This protein binds this small molecule.
Small molecule (SMILES): CC(=O)N[C@H]1[C@H](O[C@H]2[C@H](O)[C@@H](NC(C)=O)CO[C@@H]2CO)O[C@H](CO)[C@@H](O)[C@@H]1O

Binding-site contacts:
Ligand atom O6 contacts residue PHE1103 of chain 1.B at 4.4 Å.
Ligand atom N2 contacts residue THR1100 of chain 1.B at 4.4 Å.
Ligand atom C6 contacts residue HIS1101 of chain 1.B at 3.8 Å.
Ligand atom O5 contacts residue ASN1098 of chain 1.B at 2.3 Å (h-bond).
Ligand atom C2 contacts residue ASN1098 of chain 1.B at 2.5 Å.
Ligand atom C3 contacts residue ASN1098 of chain 1.B at 3.8 Å.
Ligand atom C5 contacts residue ASN1098 of chain 1.B at 3.6 Å.
Ligand atom O5 contacts residue PHE1103 of chain 1.B at 4.3 Å.
Ligand atom O4 contacts residue HIS1101 of chain 1.B at 3.6 Å.
Ligand atom C8 contacts residue ASN1098 of chain 1.B at 3.7 Å.
Ligand atom C1 contacts residue HIS1101 of chain 1.B at 4.2 Å.
Ligand atom C4 contacts residue ASN1098 of chain 1.B at 4.2 Å.
Ligand atom C5 contacts residue HIS1101 of chain 1.B at 3.5 Å.
Ligand atom C3 contacts residue HIS1101 of chain 1.B at 4.2 Å.
Ligand atom C1 contacts residue ASN1098 of chain 1.B at 1.4 Å.
Ligand atom N2 contacts residue ASN1098 of chain 1.B at 3.0 Å (h-bond).
Ligand atom O6 contacts residue HIS1101 of chain 1.B at 3.3 Å (h-bond).
Ligand atom C6 contacts residue PHE1103 of chain 1.B at 4.0 Å (hydrophobic).
Ligand atom C7 contacts residue ASN1098 of chain 1.B at 3.6 Å.
Ligand atom C4 contacts residue HIS1101 of chain 1.B at 4.0 Å.
Ligand atom O7 contacts residue ASN1098 of chain 1.B at 3.8 Å.
Ligand atom O5 contacts residue HIS1101 of chain 1.B at 3.3 Å (h-bond).

Sequence of chain 1.B:
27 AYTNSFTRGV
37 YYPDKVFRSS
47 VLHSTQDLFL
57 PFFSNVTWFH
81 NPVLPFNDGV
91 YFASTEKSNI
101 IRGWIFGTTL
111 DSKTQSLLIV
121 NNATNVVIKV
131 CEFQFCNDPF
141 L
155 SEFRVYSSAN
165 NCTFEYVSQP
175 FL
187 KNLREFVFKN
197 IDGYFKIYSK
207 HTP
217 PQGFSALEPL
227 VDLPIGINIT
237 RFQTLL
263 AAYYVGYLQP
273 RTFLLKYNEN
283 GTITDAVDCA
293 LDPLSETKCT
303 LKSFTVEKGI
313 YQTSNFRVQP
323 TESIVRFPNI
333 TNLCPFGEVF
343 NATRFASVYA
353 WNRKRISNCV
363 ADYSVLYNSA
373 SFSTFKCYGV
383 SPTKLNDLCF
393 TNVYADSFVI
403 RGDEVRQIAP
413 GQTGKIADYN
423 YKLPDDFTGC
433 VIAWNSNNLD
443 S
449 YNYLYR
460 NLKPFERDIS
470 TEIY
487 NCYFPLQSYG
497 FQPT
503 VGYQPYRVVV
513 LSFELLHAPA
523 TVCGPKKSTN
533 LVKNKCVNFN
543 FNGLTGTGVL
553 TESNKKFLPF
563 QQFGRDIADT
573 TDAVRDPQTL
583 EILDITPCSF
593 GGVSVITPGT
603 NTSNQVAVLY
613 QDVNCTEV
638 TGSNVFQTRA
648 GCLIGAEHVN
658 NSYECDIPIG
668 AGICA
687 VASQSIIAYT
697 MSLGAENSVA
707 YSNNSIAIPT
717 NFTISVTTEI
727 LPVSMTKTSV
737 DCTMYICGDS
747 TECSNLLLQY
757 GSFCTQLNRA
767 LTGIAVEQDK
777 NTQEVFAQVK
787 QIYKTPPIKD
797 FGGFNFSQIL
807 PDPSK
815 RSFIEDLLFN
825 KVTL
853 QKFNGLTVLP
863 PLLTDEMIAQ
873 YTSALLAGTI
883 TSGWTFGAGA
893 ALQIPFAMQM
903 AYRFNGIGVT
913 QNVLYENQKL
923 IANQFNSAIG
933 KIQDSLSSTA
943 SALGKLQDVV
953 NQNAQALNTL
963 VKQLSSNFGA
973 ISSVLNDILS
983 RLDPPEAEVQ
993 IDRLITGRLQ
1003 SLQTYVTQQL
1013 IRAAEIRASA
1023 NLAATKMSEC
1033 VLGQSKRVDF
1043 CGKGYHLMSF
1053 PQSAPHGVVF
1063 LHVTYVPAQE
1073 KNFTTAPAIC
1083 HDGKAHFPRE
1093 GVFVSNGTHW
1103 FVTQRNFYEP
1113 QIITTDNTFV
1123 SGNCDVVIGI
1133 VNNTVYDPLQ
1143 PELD